Binding-site contacts:
Ligand atom C1 contacts residue ASN801 of chain 1.A at 1.4 Å.
Ligand atom C3 contacts residue ASN801 of chain 1.A at 3.8 Å.
Ligand atom O5 contacts residue SER803 of chain 1.A at 3.7 Å.
Ligand atom C2 contacts residue ASN801 of chain 1.A at 2.5 Å.
Ligand atom O7 contacts residue ASN801 of chain 1.A at 3.7 Å.
Ligand atom N2 contacts residue ASN801 of chain 1.A at 2.9 Å (h-bond).
Ligand atom C1 contacts residue SER803 of chain 1.A at 3.6 Å.
Ligand atom C5 contacts residue SER803 of chain 1.A at 3.7 Å.
Ligand atom C6 contacts residue GLN804 of chain 1.A at 3.8 Å.
Ligand atom O5 contacts residue ASN801 of chain 1.A at 2.4 Å (h-bond).
Ligand atom C4 contacts residue ASN801 of chain 1.A at 4.2 Å.
Ligand atom C5 contacts residue ASN801 of chain 1.A at 3.7 Å.
Ligand atom C6 contacts residue SER803 of chain 1.A at 4.5 Å.
Ligand atom C7 contacts residue ASN801 of chain 1.A at 3.5 Å.
Ligand atom O6 contacts residue GLN804 of chain 1.A at 4.2 Å.

A protein and the small-molecule ligand that binds it are described below.
Small molecule (SMILES): CC(=O)N[C@@H]1[C@@H](O)[C@H](O)[C@@H](CO)O[C@H]1O

Sequence of chain 1.A:
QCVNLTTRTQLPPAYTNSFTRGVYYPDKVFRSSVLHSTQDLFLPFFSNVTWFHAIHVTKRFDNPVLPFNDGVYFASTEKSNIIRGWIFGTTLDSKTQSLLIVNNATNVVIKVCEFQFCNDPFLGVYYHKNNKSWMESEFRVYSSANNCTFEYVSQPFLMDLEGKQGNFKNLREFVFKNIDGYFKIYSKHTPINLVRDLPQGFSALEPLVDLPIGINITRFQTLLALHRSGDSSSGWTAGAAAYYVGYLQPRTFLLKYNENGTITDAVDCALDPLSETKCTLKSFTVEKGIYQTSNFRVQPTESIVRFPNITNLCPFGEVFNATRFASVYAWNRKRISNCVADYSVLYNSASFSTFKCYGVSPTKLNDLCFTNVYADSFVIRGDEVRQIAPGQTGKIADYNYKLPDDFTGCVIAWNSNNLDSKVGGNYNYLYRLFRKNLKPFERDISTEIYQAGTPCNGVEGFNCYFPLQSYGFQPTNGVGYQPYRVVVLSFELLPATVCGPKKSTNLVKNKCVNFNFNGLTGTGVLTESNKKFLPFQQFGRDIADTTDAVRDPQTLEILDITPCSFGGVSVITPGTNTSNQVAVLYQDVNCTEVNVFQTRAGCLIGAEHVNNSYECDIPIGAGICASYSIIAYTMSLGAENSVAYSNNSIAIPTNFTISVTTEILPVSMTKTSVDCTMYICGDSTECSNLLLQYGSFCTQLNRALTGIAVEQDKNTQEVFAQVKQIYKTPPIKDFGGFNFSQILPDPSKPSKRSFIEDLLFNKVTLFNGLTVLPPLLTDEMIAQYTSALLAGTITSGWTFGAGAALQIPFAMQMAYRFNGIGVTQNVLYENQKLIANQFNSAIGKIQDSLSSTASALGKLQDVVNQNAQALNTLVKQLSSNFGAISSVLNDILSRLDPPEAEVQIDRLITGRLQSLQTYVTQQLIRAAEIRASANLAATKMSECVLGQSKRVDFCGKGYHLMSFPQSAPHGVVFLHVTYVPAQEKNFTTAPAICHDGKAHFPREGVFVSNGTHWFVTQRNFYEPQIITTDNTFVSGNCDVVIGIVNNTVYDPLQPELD